Sequence of chain 1.D:
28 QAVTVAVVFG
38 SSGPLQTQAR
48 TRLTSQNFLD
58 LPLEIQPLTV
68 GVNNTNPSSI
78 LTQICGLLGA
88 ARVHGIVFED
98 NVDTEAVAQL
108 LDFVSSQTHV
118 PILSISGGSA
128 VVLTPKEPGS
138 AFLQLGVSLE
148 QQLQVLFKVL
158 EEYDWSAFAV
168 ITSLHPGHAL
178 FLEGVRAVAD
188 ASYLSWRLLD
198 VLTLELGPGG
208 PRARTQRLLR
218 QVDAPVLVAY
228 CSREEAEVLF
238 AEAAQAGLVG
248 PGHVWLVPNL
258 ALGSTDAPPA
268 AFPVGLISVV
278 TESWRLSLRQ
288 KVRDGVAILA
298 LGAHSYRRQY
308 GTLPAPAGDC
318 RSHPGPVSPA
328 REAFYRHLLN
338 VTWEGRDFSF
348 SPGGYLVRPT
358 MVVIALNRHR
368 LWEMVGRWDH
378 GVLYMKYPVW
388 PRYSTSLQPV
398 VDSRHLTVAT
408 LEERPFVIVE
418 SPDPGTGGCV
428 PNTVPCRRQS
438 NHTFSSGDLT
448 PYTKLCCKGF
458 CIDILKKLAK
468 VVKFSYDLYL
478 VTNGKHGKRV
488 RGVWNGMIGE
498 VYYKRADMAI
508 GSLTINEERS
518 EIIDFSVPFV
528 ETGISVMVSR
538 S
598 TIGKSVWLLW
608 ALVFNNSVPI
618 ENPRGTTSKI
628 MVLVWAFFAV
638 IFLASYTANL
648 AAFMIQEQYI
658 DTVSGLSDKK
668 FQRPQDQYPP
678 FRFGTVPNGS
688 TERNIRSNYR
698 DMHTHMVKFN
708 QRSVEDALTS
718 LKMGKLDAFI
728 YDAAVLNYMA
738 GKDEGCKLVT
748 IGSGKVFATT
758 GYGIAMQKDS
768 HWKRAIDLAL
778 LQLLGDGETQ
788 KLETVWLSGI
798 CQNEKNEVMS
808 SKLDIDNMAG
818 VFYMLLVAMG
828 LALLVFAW

A protein and the small-molecule ligand that binds it are described below.
Small molecule (SMILES): CC(=O)N[C@@H]1[C@@H](O)[C@H](O)[C@@H](CO)O[C@H]1O

Binding-site contacts:
Ligand atom C2 contacts residue ASN70 of chain 1.D at 2.5 Å.
Ligand atom O7 contacts residue ASN70 of chain 1.D at 3.0 Å (h-bond).
Ligand atom O6 contacts residue VAL69 of chain 1.D at 4.5 Å.
Ligand atom O5 contacts residue ASN70 of chain 1.D at 2.5 Å (h-bond).
Ligand atom C3 contacts residue ASN70 of chain 1.D at 3.7 Å.
Ligand atom C7 contacts residue ASN70 of chain 1.D at 3.4 Å.
Ligand atom C1 contacts residue ASN70 of chain 1.D at 1.4 Å.
Ligand atom N2 contacts residue ASN70 of chain 1.D at 3.2 Å (h-bond).
Ligand atom O6 contacts residue GLY68 of chain 1.D at 3.3 Å (h-bond).
Ligand atom C6 contacts residue ASN70 of chain 1.D at 3.2 Å.
Ligand atom C5 contacts residue ASN70 of chain 1.D at 3.3 Å.
Ligand atom O6 contacts residue ASN70 of chain 1.D at 3.2 Å (h-bond).
Ligand atom C4 contacts residue ASN70 of chain 1.D at 4.0 Å.